The protein below binds the small molecule below.
Small molecule (SMILES): CN1CCC([C@@](C)(O)c2ccc3cnc(Nc4ccc(-n5cccn5)cc4F)cc3n2)CC1

Binding-site contacts:
Ligand atom F25 contacts residue PHE82 of chain 1.A at 3.4 Å.
Ligand atom C15 contacts residue GLU81 of chain 1.A at 3.4 Å.
Ligand atom C21 contacts residue PGE1 of chain 1.F at 3.5 Å.
Ligand atom C1 contacts residue ASP144 of chain 1.A at 3.3 Å.
Ligand atom C15 contacts residue LEU133 of chain 1.A at 3.5 Å (hydrophobic).
Ligand atom C17 contacts residue CYS83 of chain 1.A at 3.6 Å (hydrophobic).
Ligand atom C27 contacts residue ASP86 of chain 1.A at 3.5 Å.
Ligand atom C32 contacts residue LEU133 of chain 1.A at 3.7 Å (hydrophobic).
Ligand atom C20 contacts residue ILE10 of chain 1.A at 3.7 Å (hydrophobic).
Ligand atom C20 contacts residue PGE1 of chain 1.F at 3.6 Å.
Ligand atom F25 contacts residue ASP84 of chain 1.A at 3.6 Å.
Ligand atom C22 contacts residue ILE10 of chain 1.A at 3.6 Å (hydrophobic).
Ligand atom F25 contacts residue ILE10 of chain 1.A at 3.5 Å.
Ligand atom C23 contacts residue ILE10 of chain 1.A at 3.4 Å (hydrophobic).
Ligand atom C7 contacts residue ASP144 of chain 1.A at 3.2 Å.
Ligand atom C6 contacts residue ASP144 of chain 1.A at 3.5 Å.
Ligand atom C13 contacts residue LEU133 of chain 1.A at 3.6 Å (hydrophobic).
Ligand atom C29 contacts residue LYS89 of chain 1.A at 3.6 Å.
Ligand atom C19 contacts residue ILE10 of chain 1.A at 3.4 Å (hydrophobic).
Ligand atom N18 contacts residue CYS83 of chain 1.A at 2.8 Å (h-bond).
Ligand atom N2 contacts residue ASP144 of chain 1.A at 2.7 Å (salt-bridge).
Ligand atom C3 contacts residue GLN130 of chain 1.A at 3.6 Å.
Ligand atom C3 contacts residue ASN131 of chain 1.A at 3.4 Å.
Ligand atom C24 contacts residue ILE10 of chain 1.A at 3.3 Å (hydrophobic).
Ligand atom C15 contacts residue CYS83 of chain 1.A at 3.6 Å (hydrophobic).
Ligand atom F25 contacts residue CYS83 of chain 1.A at 3.3 Å.
Ligand atom C21 contacts residue ASP86 of chain 1.A at 3.6 Å.
Ligand atom C19 contacts residue CYS83 of chain 1.A at 3.5 Å (hydrophobic).
Ligand atom N2 contacts residue ASN131 of chain 1.A at 3.2 Å (h-bond).
Ligand atom C24 contacts residue CYS83 of chain 1.A at 3.7 Å (hydrophobic).
Ligand atom C1 contacts residue ASN131 of chain 1.A at 3.2 Å.
Ligand atom C14 contacts residue LEU133 of chain 1.A at 3.3 Å (hydrophobic).
Ligand atom C13 contacts residue PHE80 of chain 1.A at 3.6 Å (hydrophobic).
Ligand atom C3 contacts residue ASP144 of chain 1.A at 3.7 Å.
Ligand atom C12 contacts residue PHE80 of chain 1.A at 3.6 Å (hydrophobic).
Ligand atom C15 contacts residue ALA31 of chain 1.A at 3.5 Å (hydrophobic).
Ligand atom C13 contacts residue VAL64 of chain 1.A at 3.6 Å (hydrophobic).
Ligand atom C3 contacts residue PGE1 of chain 1.F at 3.5 Å.
Ligand atom N16 contacts residue CYS83 of chain 1.A at 3.1 Å (h-bond).
Ligand atom C1 contacts residue PGE1 of chain 1.F at 3.7 Å.

Sequence of chain 1.A:
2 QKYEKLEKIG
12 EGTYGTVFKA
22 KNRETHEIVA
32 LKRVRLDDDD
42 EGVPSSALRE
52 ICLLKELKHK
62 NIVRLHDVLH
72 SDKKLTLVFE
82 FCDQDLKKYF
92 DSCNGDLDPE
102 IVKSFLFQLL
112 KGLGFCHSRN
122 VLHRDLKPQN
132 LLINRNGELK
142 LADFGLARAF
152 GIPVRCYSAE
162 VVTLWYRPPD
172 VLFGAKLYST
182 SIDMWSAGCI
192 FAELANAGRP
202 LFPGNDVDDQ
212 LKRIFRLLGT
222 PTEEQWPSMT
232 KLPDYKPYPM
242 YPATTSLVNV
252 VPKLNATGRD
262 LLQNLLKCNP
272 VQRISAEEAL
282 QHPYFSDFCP